This small molecule binds to this protein.
Small molecule (SMILES): CC(=O)N[C@@H]1[C@@H](O)[C@H](O)[C@@H](CO)O[C@H]1O

Binding-site contacts:
Ligand atom C5 contacts residue SER388 of chain 1.B at 4.5 Å.
Ligand atom O7 contacts residue GLU381 of chain 1.B at 4.2 Å.
Ligand atom C2 contacts residue GLN382 of chain 1.B at 4.5 Å.
Ligand atom C7 contacts residue GLN382 of chain 1.B at 4.2 Å.
Ligand atom O7 contacts residue ASN386 of chain 1.B at 3.3 Å (h-bond).
Ligand atom O6 contacts residue ASN386 of chain 1.B at 4.3 Å.
Ligand atom O5 contacts residue TYR378 of chain 1.B at 3.9 Å.
Ligand atom C6 contacts residue MET389 of chain 1.B at 4.0 Å (hydrophobic).
Ligand atom O6 contacts residue SER388 of chain 1.B at 4.4 Å.
Ligand atom C1 contacts residue GLN382 of chain 1.B at 4.2 Å.
Ligand atom O7 contacts residue GLN382 of chain 1.B at 3.2 Å.
Ligand atom C6 contacts residue ASP392 of chain 1.B at 3.7 Å.
Ligand atom C7 contacts residue ASN386 of chain 1.B at 3.2 Å.
Ligand atom C4 contacts residue TYR378 of chain 1.B at 3.8 Å (hydrophobic).
Ligand atom O5 contacts residue ASP392 of chain 1.B at 4.4 Å.
Ligand atom C3 contacts residue ASN386 of chain 1.B at 3.8 Å.
Ligand atom O5 contacts residue ASN386 of chain 1.B at 2.4 Å (h-bond).
Ligand atom N2 contacts residue ASN386 of chain 1.B at 2.8 Å (h-bond).
Ligand atom C2 contacts residue ASN386 of chain 1.B at 2.4 Å.
Ligand atom O5 contacts residue MET389 of chain 1.B at 3.2 Å.
Ligand atom C1 contacts residue SER388 of chain 1.B at 3.9 Å.
Ligand atom C5 contacts residue ASN386 of chain 1.B at 3.6 Å.
Ligand atom C4 contacts residue ASN386 of chain 1.B at 4.2 Å.
Ligand atom O5 contacts residue SER388 of chain 1.B at 4.4 Å.
Ligand atom O6 contacts residue ASP392 of chain 1.B at 3.1 Å (salt-bridge).
Ligand atom O6 contacts residue TYR378 of chain 1.B at 4.0 Å.
Ligand atom C6 contacts residue TYR393 of chain 1.B at 3.5 Å (hydrophobic).
Ligand atom C5 contacts residue TYR378 of chain 1.B at 4.0 Å (hydrophobic).
Ligand atom O6 contacts residue TYR393 of chain 1.B at 3.2 Å.
Ligand atom C5 contacts residue MET389 of chain 1.B at 4.2 Å (hydrophobic).
Ligand atom O6 contacts residue MET389 of chain 1.B at 3.0 Å.
Ligand atom O4 contacts residue TYR378 of chain 1.B at 4.3 Å.
Ligand atom C1 contacts residue ASN386 of chain 1.B at 1.4 Å.
Ligand atom C6 contacts residue TYR378 of chain 1.B at 3.0 Å (hydrophobic).
Ligand atom C8 contacts residue ASN386 of chain 1.B at 4.3 Å.
Ligand atom C1 contacts residue MET389 of chain 1.B at 4.1 Å (hydrophobic).
Ligand atom C5 contacts residue ASP392 of chain 1.B at 3.8 Å.

Sequence of chain 1.B:
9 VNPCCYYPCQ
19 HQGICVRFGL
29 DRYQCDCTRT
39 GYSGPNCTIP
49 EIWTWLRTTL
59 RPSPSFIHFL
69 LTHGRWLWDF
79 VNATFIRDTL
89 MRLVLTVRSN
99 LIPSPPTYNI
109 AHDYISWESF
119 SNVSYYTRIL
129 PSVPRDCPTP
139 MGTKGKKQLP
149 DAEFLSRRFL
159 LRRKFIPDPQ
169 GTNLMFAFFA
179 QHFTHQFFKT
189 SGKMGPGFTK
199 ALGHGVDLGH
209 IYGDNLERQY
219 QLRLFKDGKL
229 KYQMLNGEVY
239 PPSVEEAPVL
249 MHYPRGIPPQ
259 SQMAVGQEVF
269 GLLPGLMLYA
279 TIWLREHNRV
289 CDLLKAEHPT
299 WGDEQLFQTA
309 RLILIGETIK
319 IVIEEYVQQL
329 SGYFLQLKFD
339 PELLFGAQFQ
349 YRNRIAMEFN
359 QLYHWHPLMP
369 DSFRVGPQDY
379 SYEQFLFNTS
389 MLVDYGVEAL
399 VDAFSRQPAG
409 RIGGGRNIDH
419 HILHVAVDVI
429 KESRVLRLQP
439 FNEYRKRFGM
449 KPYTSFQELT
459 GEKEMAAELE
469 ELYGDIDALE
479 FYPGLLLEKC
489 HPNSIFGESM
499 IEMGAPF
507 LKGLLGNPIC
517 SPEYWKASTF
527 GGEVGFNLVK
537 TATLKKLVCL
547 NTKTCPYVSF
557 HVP